Binding-site contacts:
Ligand atom C4 contacts residue ASN1121 of chain 1.C at 4.2 Å.
Ligand atom C2 contacts residue ASN1121 of chain 1.C at 2.4 Å.
Ligand atom C7 contacts residue ASN1121 of chain 1.C at 3.5 Å.
Ligand atom O7 contacts residue ASN1121 of chain 1.C at 3.8 Å.
Ligand atom C5 contacts residue ASN1121 of chain 1.C at 3.7 Å.
Ligand atom C1 contacts residue ASN1121 of chain 1.C at 1.4 Å.
Ligand atom C3 contacts residue ASN1121 of chain 1.C at 3.8 Å.
Ligand atom O5 contacts residue ASN1121 of chain 1.C at 2.4 Å (h-bond).
Ligand atom N2 contacts residue ASN1121 of chain 1.C at 2.9 Å (h-bond).

Sequence of chain 1.C:
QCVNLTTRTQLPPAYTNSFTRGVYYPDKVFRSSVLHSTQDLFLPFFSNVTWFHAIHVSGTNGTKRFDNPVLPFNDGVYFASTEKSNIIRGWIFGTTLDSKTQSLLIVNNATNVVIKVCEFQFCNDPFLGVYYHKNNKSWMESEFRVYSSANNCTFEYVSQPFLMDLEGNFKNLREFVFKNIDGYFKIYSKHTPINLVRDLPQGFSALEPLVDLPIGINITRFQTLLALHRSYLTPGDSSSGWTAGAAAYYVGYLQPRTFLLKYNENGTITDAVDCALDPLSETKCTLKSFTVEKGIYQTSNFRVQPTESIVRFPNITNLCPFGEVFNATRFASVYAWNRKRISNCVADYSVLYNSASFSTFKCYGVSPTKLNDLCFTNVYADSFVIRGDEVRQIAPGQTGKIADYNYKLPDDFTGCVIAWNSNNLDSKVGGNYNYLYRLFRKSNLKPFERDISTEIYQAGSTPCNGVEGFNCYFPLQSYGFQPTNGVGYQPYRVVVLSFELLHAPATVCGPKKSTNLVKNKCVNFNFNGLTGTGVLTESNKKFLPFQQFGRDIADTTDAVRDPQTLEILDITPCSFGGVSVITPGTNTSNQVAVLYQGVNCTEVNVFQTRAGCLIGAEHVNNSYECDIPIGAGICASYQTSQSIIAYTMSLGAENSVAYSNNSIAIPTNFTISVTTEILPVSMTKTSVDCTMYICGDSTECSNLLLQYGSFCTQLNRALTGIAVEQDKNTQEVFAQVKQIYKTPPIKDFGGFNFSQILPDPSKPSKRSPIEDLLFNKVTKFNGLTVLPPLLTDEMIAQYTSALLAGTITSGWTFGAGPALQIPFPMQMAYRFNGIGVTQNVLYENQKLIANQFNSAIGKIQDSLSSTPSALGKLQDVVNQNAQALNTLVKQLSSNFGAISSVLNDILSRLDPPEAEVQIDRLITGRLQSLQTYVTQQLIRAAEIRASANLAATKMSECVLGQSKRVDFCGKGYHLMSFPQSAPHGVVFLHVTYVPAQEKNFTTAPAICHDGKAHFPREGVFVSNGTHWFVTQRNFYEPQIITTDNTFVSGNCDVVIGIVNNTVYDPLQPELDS

The small molecule below binds the protein below.
Small molecule (SMILES): CC(=O)N[C@H]1[C@H](O[C@H]2[C@H](O)[C@@H](NC(C)=O)CO[C@@H]2CO)O[C@H](CO)[C@@H](O)[C@@H]1O